This small molecule binds to this protein.
Small molecule (SMILES): CC(=O)N[C@H]1[C@H](O[C@H]2[C@H](O)[C@@H](NC(C)=O)CO[C@@H]2CO)O[C@H](CO)[C@@H](O[C@@H]2O[C@H](CO)[C@@H](O)[C@H](O[C@H]3O[C@H](CO)[C@@H](O)[C@H](O)[C@@H]3O)[C@@H]2O)[C@@H]1O

Sequence of chain 2.A:
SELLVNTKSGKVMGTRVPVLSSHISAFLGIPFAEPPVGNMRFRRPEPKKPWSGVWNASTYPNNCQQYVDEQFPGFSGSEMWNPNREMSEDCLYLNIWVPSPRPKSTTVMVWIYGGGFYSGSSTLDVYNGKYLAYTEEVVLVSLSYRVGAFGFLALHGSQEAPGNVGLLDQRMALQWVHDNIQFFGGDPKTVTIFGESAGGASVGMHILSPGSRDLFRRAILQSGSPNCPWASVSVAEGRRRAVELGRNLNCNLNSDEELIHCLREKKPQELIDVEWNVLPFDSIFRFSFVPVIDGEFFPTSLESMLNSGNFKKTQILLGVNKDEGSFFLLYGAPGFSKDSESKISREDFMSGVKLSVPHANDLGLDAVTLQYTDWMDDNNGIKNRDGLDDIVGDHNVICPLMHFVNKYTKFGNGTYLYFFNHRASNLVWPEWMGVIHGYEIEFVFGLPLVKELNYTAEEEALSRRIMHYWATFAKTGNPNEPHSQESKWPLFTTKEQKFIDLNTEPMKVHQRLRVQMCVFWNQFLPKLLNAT

Binding-site contacts:
Ligand atom C7 contacts residue GLU455 of chain 2.A at 3.8 Å.
Ligand atom C1 contacts residue ASN457 of chain 2.A at 1.4 Å.
Ligand atom C5 contacts residue ASN457 of chain 2.A at 3.6 Å.
Ligand atom O5 contacts residue ASN457 of chain 2.A at 2.3 Å (h-bond).
Ligand atom C3 contacts residue ASN457 of chain 2.A at 3.8 Å.
Ligand atom C2 contacts residue ASN457 of chain 2.A at 2.4 Å.
Ligand atom N2 contacts residue ASN457 of chain 2.A at 2.9 Å (h-bond).
Ligand atom O7 contacts residue ASN457 of chain 2.A at 3.9 Å.
Ligand atom C1 contacts residue GLU455 of chain 2.A at 4.2 Å.
Ligand atom C4 contacts residue ASN457 of chain 2.A at 4.2 Å.
Ligand atom C8 contacts residue LEU456 of chain 2.A at 3.9 Å (hydrophobic).
Ligand atom N2 contacts residue GLU455 of chain 2.A at 3.5 Å (salt-bridge).
Ligand atom C8 contacts residue GLU455 of chain 2.A at 3.5 Å.
Ligand atom C7 contacts residue ASN457 of chain 2.A at 3.7 Å.